Sequence of chain 2.A:
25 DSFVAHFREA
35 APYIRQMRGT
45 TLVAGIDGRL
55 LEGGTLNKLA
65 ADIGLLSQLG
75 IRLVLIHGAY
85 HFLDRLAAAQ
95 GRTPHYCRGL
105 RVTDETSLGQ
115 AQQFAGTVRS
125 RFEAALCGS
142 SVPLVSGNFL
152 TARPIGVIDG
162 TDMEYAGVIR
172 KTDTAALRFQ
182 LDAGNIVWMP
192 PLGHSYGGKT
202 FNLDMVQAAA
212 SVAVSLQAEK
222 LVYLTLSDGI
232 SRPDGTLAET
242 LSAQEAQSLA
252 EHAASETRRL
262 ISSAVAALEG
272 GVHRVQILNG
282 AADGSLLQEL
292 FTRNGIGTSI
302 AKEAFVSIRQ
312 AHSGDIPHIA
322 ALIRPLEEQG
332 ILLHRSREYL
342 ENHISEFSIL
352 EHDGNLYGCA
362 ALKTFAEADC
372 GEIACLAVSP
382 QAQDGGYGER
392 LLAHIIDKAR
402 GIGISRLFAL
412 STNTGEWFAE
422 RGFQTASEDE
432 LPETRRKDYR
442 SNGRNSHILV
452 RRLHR

Binding-site contacts:
Ligand atom C contacts residue LEU334 of chain 2.A at 4.0 Å (hydrophobic).
Ligand atom C7 contacts residue LEU411 of chain 2.A at 3.8 Å (hydrophobic).
Ligand atom OXT contacts residue LEU333 of chain 2.A at 3.8 Å.
Ligand atom CD contacts residue ARG445 of chain 2.A at 2.5 Å.
Ligand atom OE2 contacts residue ARG445 of chain 2.A at 2.4 Å (salt-bridge).
Ligand atom O7 contacts residue LEU377 of chain 2.A at 3.0 Å (h-bond).
Ligand atom CD contacts residue LEU411 of chain 2.A at 3.8 Å (hydrophobic).
Ligand atom C contacts residue ARG336 of chain 2.A at 3.7 Å.
Ligand atom C contacts residue CYS376 of chain 2.A at 3.5 Å (hydrophobic).
Ligand atom O contacts residue ALA375 of chain 2.A at 3.3 Å.
Ligand atom C8 contacts residue LEU411 of chain 2.A at 3.6 Å (hydrophobic).
Ligand atom O7 contacts residue CYS376 of chain 2.A at 2.9 Å (h-bond).
Ligand atom O7 contacts residue COA1 of chain 2.B at 3.6 Å (h-bond).
Ligand atom C8 contacts residue ILE374 of chain 2.A at 3.6 Å (hydrophobic).
Ligand atom OE2 contacts residue SER447 of chain 2.A at 2.1 Å (h-bond).
Ligand atom OE1 contacts residue SER447 of chain 2.A at 3.4 Å (h-bond).
Ligand atom O contacts residue ARG336 of chain 2.A at 3.4 Å (salt-bridge).
Ligand atom O contacts residue CYS376 of chain 2.A at 2.5 Å (h-bond).
Ligand atom OXT contacts residue ARG336 of chain 2.A at 2.8 Å (salt-bridge).
Ligand atom CG contacts residue LEU411 of chain 2.A at 3.2 Å (hydrophobic).
Ligand atom N2 contacts residue COA1 of chain 2.B at 3.5 Å (h-bond).
Ligand atom CB contacts residue LEU334 of chain 2.A at 3.9 Å (hydrophobic).
Ligand atom OXT contacts residue LEU334 of chain 2.A at 2.9 Å (h-bond).
Ligand atom O7 contacts residue ALA375 of chain 2.A at 3.8 Å.
Ligand atom C7 contacts residue COA1 of chain 2.B at 3.2 Å.
Ligand atom N2 contacts residue LEU411 of chain 2.A at 3.2 Å (h-bond).
Ligand atom C8 contacts residue PHE419 of chain 2.A at 4.0 Å (hydrophobic).
Ligand atom CD contacts residue SER447 of chain 2.A at 3.1 Å.
Ligand atom CB contacts residue LEU411 of chain 2.A at 3.8 Å (hydrophobic).
Ligand atom CB contacts residue ARG445 of chain 2.A at 3.7 Å.
Ligand atom OE1 contacts residue LEU411 of chain 2.A at 3.8 Å.
Ligand atom C8 contacts residue COA1 of chain 2.B at 3.5 Å.
Ligand atom OE1 contacts residue ARG445 of chain 2.A at 3.3 Å (salt-bridge).
Ligand atom CG contacts residue ILE332 of chain 2.A at 3.9 Å (hydrophobic).
Ligand atom CA contacts residue LEU333 of chain 2.A at 4.0 Å (hydrophobic).
Ligand atom C7 contacts residue CYS376 of chain 2.A at 3.6 Å (hydrophobic).
Ligand atom OE1 contacts residue ARG436 of chain 2.A at 3.6 Å.
Ligand atom CG contacts residue SER412 of chain 2.A at 4.0 Å.
Ligand atom CG contacts residue ARG445 of chain 2.A at 3.0 Å.
Ligand atom OE1 contacts residue LEU334 of chain 2.A at 3.9 Å.

This small molecule binds to this protein.
Small molecule (SMILES): CC(=O)N[C@@H](CCC(=O)O)C(=O)O